Binding-site contacts:
Ligand atom N2 contacts residue ASN230 of chain 1.B at 2.8 Å (h-bond).
Ligand atom C3 contacts residue ASN230 of chain 1.B at 3.7 Å.
Ligand atom C2 contacts residue ASN230 of chain 1.B at 2.4 Å.
Ligand atom C1 contacts residue ARG168 of chain 1.B at 4.3 Å.
Ligand atom O7 contacts residue ASN230 of chain 1.B at 4.1 Å.
Ligand atom C1 contacts residue ILE229 of chain 1.B at 4.3 Å (hydrophobic).
Ligand atom C7 contacts residue ASN230 of chain 1.B at 3.7 Å.
Ligand atom O5 contacts residue ILE229 of chain 1.B at 3.5 Å.
Ligand atom N2 contacts residue THR232 of chain 1.B at 4.1 Å.
Ligand atom O5 contacts residue ARG168 of chain 1.B at 4.2 Å.
Ligand atom C4 contacts residue ASN230 of chain 1.B at 4.1 Å.
Ligand atom O6 contacts residue ILE229 of chain 1.B at 3.4 Å.
Ligand atom C5 contacts residue ILE229 of chain 1.B at 4.4 Å (hydrophobic).
Ligand atom C6 contacts residue ILE229 of chain 1.B at 4.2 Å (hydrophobic).
Ligand atom O6 contacts residue ARG168 of chain 1.B at 4.2 Å.
Ligand atom C8 contacts residue LEU259 of chain 1.B at 3.9 Å (hydrophobic).
Ligand atom O5 contacts residue ASN230 of chain 1.B at 2.4 Å (h-bond).
Ligand atom C8 contacts residue THR232 of chain 1.B at 4.0 Å.
Ligand atom C5 contacts residue ASN230 of chain 1.B at 3.7 Å.
Ligand atom O6 contacts residue VAL188 of chain 1.B at 3.6 Å.
Ligand atom C5 contacts residue ARG168 of chain 1.B at 3.9 Å.
Ligand atom C8 contacts residue THR261 of chain 1.B at 3.6 Å.
Ligand atom C8 contacts residue VAL188 of chain 1.B at 3.8 Å (hydrophobic).
Ligand atom C1 contacts residue ASN230 of chain 1.B at 1.4 Å.

A small-molecule ligand and the protein it binds are described below.
Small molecule (SMILES): CC(=O)N[C@H]1[C@H](O[C@H]2[C@H](O)[C@@H](NC(C)=O)CO[C@@H]2CO)O[C@H](CO)[C@@H](O)[C@@H]1O

Sequence of chain 1.B:
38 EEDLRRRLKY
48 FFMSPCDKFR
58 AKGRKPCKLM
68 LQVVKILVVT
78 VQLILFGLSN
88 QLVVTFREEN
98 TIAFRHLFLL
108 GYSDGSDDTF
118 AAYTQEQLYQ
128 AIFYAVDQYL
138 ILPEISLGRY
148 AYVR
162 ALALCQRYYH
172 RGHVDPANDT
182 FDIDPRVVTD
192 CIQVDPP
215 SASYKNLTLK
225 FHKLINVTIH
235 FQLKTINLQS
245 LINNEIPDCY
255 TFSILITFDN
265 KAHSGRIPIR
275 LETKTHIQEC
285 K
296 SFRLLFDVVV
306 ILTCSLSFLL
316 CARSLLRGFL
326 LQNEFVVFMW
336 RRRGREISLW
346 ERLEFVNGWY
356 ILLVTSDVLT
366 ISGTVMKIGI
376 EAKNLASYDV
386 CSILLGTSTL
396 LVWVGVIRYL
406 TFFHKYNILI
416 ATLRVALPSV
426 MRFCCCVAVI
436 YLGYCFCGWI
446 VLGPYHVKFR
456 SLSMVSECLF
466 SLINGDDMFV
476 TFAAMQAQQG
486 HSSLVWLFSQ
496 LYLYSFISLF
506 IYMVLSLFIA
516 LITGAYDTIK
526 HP